This protein binds this small molecule.
Small molecule (SMILES): CC(=O)N[C@@H]1[C@@H](O)[C@H](O)[C@@H](CO)O[C@H]1O

Sequence of chain 1.A:
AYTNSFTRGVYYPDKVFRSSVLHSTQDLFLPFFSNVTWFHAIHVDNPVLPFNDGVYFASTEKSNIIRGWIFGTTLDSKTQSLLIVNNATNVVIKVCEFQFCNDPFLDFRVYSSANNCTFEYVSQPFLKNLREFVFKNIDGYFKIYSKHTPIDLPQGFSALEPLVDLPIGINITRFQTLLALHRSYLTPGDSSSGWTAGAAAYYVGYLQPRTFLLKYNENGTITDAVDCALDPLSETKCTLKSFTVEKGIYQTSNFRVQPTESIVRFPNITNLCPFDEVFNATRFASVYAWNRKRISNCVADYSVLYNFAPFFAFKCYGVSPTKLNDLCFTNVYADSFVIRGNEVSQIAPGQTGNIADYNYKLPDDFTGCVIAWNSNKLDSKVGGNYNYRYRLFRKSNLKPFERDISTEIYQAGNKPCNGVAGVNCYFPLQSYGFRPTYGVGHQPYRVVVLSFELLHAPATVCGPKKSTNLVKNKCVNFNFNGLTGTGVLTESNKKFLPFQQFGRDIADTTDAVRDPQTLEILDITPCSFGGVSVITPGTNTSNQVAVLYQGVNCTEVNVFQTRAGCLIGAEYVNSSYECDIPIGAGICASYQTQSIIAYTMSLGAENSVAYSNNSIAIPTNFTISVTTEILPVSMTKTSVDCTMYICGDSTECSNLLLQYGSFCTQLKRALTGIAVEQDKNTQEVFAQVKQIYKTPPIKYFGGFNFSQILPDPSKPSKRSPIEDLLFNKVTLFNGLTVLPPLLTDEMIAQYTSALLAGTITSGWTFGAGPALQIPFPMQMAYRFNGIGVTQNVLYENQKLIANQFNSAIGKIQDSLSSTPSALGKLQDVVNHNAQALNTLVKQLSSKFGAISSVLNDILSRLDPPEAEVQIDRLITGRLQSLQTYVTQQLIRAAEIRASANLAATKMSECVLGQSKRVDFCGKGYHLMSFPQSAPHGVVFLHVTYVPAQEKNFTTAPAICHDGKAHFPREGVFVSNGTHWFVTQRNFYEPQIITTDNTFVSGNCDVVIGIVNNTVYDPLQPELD

Binding-site contacts:
Ligand atom C1 contacts residue HIS1101 of chain 1.A at 3.3 Å.
Ligand atom C1 contacts residue ASN1098 of chain 1.A at 3.2 Å.
Ligand atom O5 contacts residue ASN1098 of chain 1.A at 4.1 Å.
Ligand atom C7 contacts residue THR1100 of chain 1.A at 4.2 Å.
Ligand atom C1 contacts residue THR1100 of chain 1.A at 4.0 Å.
Ligand atom N2 contacts residue THR1100 of chain 1.A at 3.4 Å (h-bond).
Ligand atom C2 contacts residue THR1100 of chain 1.A at 4.2 Å.
Ligand atom C2 contacts residue HIS1101 of chain 1.A at 4.3 Å.
Ligand atom N2 contacts residue ASN1098 of chain 1.A at 3.4 Å (h-bond).
Ligand atom C2 contacts residue ASN1098 of chain 1.A at 3.3 Å.
Ligand atom O7 contacts residue ASN1098 of chain 1.A at 3.4 Å (h-bond).
Ligand atom C8 contacts residue THR1100 of chain 1.A at 4.0 Å.
Ligand atom O5 contacts residue PHE1103 of chain 1.A at 4.0 Å.
Ligand atom C5 contacts residue HIS1101 of chain 1.A at 4.1 Å.
Ligand atom C8 contacts residue ASN1098 of chain 1.A at 3.5 Å.
Ligand atom C7 contacts residue ASN1098 of chain 1.A at 3.4 Å.
Ligand atom O5 contacts residue HIS1101 of chain 1.A at 3.8 Å.